Sequence of chain 1.C:
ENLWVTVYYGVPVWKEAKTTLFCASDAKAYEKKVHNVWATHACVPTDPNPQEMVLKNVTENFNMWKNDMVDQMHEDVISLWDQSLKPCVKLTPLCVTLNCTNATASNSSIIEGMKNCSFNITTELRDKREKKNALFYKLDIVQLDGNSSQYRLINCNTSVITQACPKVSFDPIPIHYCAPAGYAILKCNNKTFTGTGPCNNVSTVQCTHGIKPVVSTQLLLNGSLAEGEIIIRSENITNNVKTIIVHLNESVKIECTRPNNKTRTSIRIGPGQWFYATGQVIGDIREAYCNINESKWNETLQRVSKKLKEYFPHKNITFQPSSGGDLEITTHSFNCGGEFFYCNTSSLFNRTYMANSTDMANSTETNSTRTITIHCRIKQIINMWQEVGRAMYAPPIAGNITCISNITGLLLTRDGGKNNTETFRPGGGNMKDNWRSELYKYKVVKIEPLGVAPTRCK

The small molecule below binds the protein below.
Small molecule (SMILES): CC(=O)N[C@@H]1[C@@H](O)[C@H](O)[C@@H](CO)O[C@H]1O

Binding-site contacts:
Ligand atom O5 contacts residue ASN158 of chain 1.C at 4.1 Å.
Ligand atom O7 contacts residue LYS140 of chain 1.C at 3.0 Å.
Ligand atom C7 contacts residue ASN141 of chain 1.C at 3.4 Å.
Ligand atom O7 contacts residue ASN141 of chain 1.C at 4.3 Å.
Ligand atom C1 contacts residue ASN158 of chain 1.C at 4.4 Å.
Ligand atom C8 contacts residue ASN141 of chain 1.C at 3.6 Å.
Ligand atom N2 contacts residue LYS140 of chain 1.C at 3.2 Å.
Ligand atom O5 contacts residue ASN141 of chain 1.C at 2.4 Å (h-bond).
Ligand atom C3 contacts residue ASN141 of chain 1.C at 3.8 Å.
Ligand atom O7 contacts residue ALA128 of chain 1.C at 4.2 Å.
Ligand atom O7 contacts residue THR129 of chain 1.C at 3.7 Å.
Ligand atom C2 contacts residue ASN141 of chain 1.C at 2.5 Å.
Ligand atom C2 contacts residue LYS140 of chain 1.C at 4.5 Å.
Ligand atom C4 contacts residue ASN141 of chain 1.C at 4.3 Å.
Ligand atom C5 contacts residue ASN141 of chain 1.C at 3.7 Å.
Ligand atom C5 contacts residue ASN158 of chain 1.C at 4.4 Å.
Ligand atom C1 contacts residue ASN141 of chain 1.C at 1.5 Å.
Ligand atom C7 contacts residue LYS140 of chain 1.C at 3.5 Å.
Ligand atom N2 contacts residue ASN141 of chain 1.C at 2.9 Å (h-bond).